Binding-site contacts:
Ligand atom FAG contacts residue GLN218 of chain 1.A at 3.4 Å.
Ligand atom OAF contacts residue MG1 of chain 1.G at 2.0 Å.
Ligand atom CAL contacts residue PRO217 of chain 1.A at 3.6 Å (hydrophobic).
Ligand atom NAR contacts residue PRO217 of chain 1.A at 3.8 Å.
Ligand atom OAF contacts residue GLU224 of chain 1.A at 2.9 Å (salt-bridge).
Ligand atom FAH contacts residue PRO217 of chain 1.A at 3.7 Å.
Ligand atom NBE contacts residue ASP188 of chain 1.A at 3.6 Å.
Ligand atom CAA contacts residue TYR215 of chain 1.A at 3.3 Å (hydrophobic).
Ligand atom OAE contacts residue MG1 of chain 1.G at 2.2 Å.
Ligand atom FAH contacts residue GLU224 of chain 1.A at 3.1 Å.
Ligand atom CAU contacts residue PRO217 of chain 1.A at 3.7 Å (hydrophobic).
Ligand atom OAF contacts residue ASP188 of chain 1.A at 3.2 Å (salt-bridge).
Ligand atom CAK contacts residue SO41 of chain 1.I at 3.8 Å.
Ligand atom CBB contacts residue MG1 of chain 1.G at 2.9 Å.
Ligand atom OAE contacts residue GLU224 of chain 1.A at 2.9 Å (salt-bridge).
Ligand atom OAS contacts residue GLN189 of chain 1.A at 3.2 Å (h-bond).
Ligand atom CAA contacts residue GLN189 of chain 1.A at 3.7 Å.
Ligand atom CAO contacts residue SO41 of chain 1.I at 3.7 Å.
Ligand atom CAJ contacts residue PRO217 of chain 1.A at 3.5 Å (hydrophobic).
Ligand atom OAS contacts residue TYR215 of chain 1.A at 3.8 Å.
Ligand atom OAD contacts residue PRO217 of chain 1.A at 3.9 Å.
Ligand atom CAT contacts residue GLN189 of chain 1.A at 3.9 Å.
Ligand atom CAZ contacts residue PRO217 of chain 1.A at 3.5 Å (hydrophobic).
Ligand atom NAQ contacts residue ASP188 of chain 1.A at 2.9 Å (salt-bridge).
Ligand atom CAK contacts residue ASP188 of chain 1.A at 3.6 Å.
Ligand atom OAC contacts residue ARG332 of chain 1.A at 3.5 Å (salt-bridge).
Ligand atom CBB contacts residue GLU224 of chain 1.A at 3.5 Å.
Ligand atom CAK contacts residue MG1 of chain 1.F at 3.0 Å.
Ligand atom NAQ contacts residue MG1 of chain 1.F at 1.9 Å.
Ligand atom OAF contacts residue MG1 of chain 1.F at 2.1 Å.
Ligand atom CAI contacts residue PRO217 of chain 1.A at 3.8 Å (hydrophobic).
Ligand atom NBE contacts residue MG1 of chain 1.F at 2.8 Å.
Ligand atom NBE contacts residue MG1 of chain 1.G at 2.8 Å.
Ligand atom CBD contacts residue ASP188 of chain 1.A at 3.5 Å.
Ligand atom OAF contacts residue ASP131 of chain 1.A at 2.8 Å (salt-bridge).
Ligand atom CAV contacts residue PRO217 of chain 1.A at 3.9 Å (hydrophobic).
Ligand atom NBE contacts residue GLU224 of chain 1.A at 3.5 Å (salt-bridge).
Ligand atom CAY contacts residue PRO217 of chain 1.A at 3.5 Å (hydrophobic).
Ligand atom CBD contacts residue MG1 of chain 1.F at 2.7 Å.
Ligand atom OAC contacts residue SO41 of chain 1.I at 3.6 Å (h-bond).

Sequence of chain 1.A:
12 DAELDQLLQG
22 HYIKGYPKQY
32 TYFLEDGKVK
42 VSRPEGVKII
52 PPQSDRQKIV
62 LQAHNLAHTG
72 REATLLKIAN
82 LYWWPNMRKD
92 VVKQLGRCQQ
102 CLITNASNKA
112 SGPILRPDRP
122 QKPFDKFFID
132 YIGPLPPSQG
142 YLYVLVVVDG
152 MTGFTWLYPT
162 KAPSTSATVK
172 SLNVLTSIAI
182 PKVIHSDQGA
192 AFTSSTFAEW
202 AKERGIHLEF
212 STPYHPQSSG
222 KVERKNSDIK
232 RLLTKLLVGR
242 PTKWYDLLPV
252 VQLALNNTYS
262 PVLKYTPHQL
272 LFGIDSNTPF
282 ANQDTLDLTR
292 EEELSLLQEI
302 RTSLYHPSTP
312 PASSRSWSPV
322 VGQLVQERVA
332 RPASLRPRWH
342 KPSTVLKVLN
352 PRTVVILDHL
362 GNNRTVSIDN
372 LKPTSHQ

This small molecule binds to this protein.
Small molecule (SMILES): COC(=O)CCc1cnc2c(c1)c(N)c(C(=O)NCc1ccc(F)cc1F)c(=O)n2O